Sequence of chain 3.A:
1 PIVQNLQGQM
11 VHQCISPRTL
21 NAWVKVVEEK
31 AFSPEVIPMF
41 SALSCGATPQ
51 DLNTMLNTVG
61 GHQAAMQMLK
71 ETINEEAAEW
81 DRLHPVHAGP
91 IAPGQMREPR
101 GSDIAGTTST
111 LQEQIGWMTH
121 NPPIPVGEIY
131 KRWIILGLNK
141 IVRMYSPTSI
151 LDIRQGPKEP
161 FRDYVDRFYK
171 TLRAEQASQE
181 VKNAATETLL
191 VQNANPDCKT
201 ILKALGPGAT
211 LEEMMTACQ

Sequence of chain 4.A:
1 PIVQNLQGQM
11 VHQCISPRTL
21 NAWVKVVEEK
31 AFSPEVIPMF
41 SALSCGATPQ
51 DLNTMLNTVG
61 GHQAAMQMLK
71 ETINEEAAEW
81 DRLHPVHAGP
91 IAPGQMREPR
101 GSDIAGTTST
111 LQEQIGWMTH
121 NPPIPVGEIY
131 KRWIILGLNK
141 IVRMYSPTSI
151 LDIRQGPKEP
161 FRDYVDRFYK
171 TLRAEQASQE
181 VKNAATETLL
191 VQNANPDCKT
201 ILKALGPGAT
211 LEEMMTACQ

Binding-site contacts:
Ligand atom C12 contacts residue ASN74 of chain 3.A at 4.0 Å.
Ligand atom N3 contacts residue LEU56 of chain 3.A at 4.2 Å.
Ligand atom N1 contacts residue LEU56 of chain 3.A at 3.8 Å.
Ligand atom C7 contacts residue ASN57 of chain 3.A at 3.6 Å.
Ligand atom C4 contacts residue MET66 of chain 3.A at 3.3 Å (hydrophobic).
Ligand atom C2 contacts residue ASN57 of chain 3.A at 3.5 Å.
Ligand atom C6 contacts residue ILE73 of chain 3.A at 4.0 Å (hydrophobic).
Ligand atom C7 contacts residue LEU56 of chain 3.A at 4.0 Å (hydrophobic).
Ligand atom C5 contacts residue LEU56 of chain 3.A at 3.7 Å (hydrophobic).
Ligand atom C13 contacts residue ASN74 of chain 3.A at 4.3 Å.
Ligand atom C6 contacts residue LYS70 of chain 3.A at 3.9 Å.
Ligand atom C6 contacts residue TYR130 of chain 3.A at 4.2 Å (hydrophobic).
Ligand atom O8 contacts residue ASN53 of chain 3.A at 3.7 Å.
Ligand atom N1 contacts residue MET66 of chain 3.A at 4.2 Å.
Ligand atom C11 contacts residue TYR130 of chain 3.A at 4.2 Å (hydrophobic).
Ligand atom C2 contacts residue LEU56 of chain 3.A at 3.9 Å (hydrophobic).
Ligand atom C6 contacts residue LEU56 of chain 3.A at 3.8 Å (hydrophobic).
Ligand atom O8 contacts residue ASN57 of chain 3.A at 3.2 Å (h-bond).
Ligand atom N3 contacts residue LYS70 of chain 3.A at 4.0 Å.
Ligand atom C12 contacts residue LYS70 of chain 3.A at 3.8 Å.
Ligand atom C10 contacts residue LYS70 of chain 3.A at 3.9 Å.
Ligand atom N1 contacts residue LYS70 of chain 3.A at 4.2 Å.
Ligand atom C9 contacts residue ASN53 of chain 3.A at 3.3 Å.
Ligand atom C4 contacts residue LEU69 of chain 3.A at 3.7 Å (hydrophobic).
Ligand atom C5 contacts residue LEU69 of chain 3.A at 4.0 Å (hydrophobic).
Ligand atom C5 contacts residue ILE73 of chain 3.A at 3.6 Å (hydrophobic).
Ligand atom C14 contacts residue LYS70 of chain 3.A at 3.5 Å.
Ligand atom C5 contacts residue MET66 of chain 3.A at 4.2 Å (hydrophobic).
Ligand atom C7 contacts residue LYS70 of chain 3.A at 4.0 Å.
Ligand atom C11 contacts residue LYS70 of chain 3.A at 4.0 Å.
Ligand atom N3 contacts residue MET66 of chain 3.A at 3.6 Å.
Ligand atom C4 contacts residue LYS70 of chain 3.A at 3.6 Å.
Ligand atom C13 contacts residue LYS70 of chain 3.A at 3.7 Å.
Ligand atom C2 contacts residue LYS70 of chain 3.A at 3.9 Å.
Ligand atom C15 contacts residue LYS70 of chain 3.A at 3.4 Å.
Ligand atom C4 contacts residue LEU56 of chain 3.A at 4.1 Å (hydrophobic).
Ligand atom C9 contacts residue TYR130 of chain 3.A at 4.0 Å (hydrophobic).
Ligand atom C14 contacts residue GLN179 of chain 4.A at 3.9 Å.
Ligand atom N1 contacts residue ASN57 of chain 3.A at 3.0 Å (h-bond).
Ligand atom C5 contacts residue LYS70 of chain 3.A at 3.5 Å.

This small molecule binds to this protein.
Small molecule (SMILES): Nc1ncccc1OCc1ccccc1